A small-molecule ligand and the protein it binds are described below.
Small molecule (SMILES): CC(=O)N[C@@H]1[C@@H](O)[C@H](O)[C@@H](CO)O[C@H]1O

Sequence of chain 1.B:
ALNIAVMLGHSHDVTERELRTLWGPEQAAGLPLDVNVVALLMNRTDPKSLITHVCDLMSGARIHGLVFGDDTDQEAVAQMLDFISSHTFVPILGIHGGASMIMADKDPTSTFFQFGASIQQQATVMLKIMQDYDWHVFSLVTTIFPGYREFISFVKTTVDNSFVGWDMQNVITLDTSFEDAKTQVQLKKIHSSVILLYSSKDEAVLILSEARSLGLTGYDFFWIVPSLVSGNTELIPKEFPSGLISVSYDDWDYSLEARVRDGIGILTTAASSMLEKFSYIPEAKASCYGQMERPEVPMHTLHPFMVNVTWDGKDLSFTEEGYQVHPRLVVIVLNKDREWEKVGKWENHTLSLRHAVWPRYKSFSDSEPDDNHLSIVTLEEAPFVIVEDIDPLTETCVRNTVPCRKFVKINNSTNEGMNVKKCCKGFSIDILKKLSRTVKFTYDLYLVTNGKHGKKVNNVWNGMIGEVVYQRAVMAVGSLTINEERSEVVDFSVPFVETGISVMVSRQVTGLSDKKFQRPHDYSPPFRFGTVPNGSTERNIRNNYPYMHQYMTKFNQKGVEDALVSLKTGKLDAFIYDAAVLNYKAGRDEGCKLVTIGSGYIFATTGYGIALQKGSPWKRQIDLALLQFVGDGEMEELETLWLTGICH

Binding-site contacts:
Ligand atom C8 contacts residue ASN702 of chain 1.B at 3.3 Å.
Ligand atom C4 contacts residue ASN702 of chain 1.B at 4.2 Å.
Ligand atom C8 contacts residue GLY498 of chain 1.B at 4.2 Å.
Ligand atom O5 contacts residue ASN702 of chain 1.B at 2.5 Å (h-bond).
Ligand atom C7 contacts residue ASN702 of chain 1.B at 3.2 Å.
Ligand atom C5 contacts residue ASN702 of chain 1.B at 3.7 Å.
Ligand atom C3 contacts residue ASN702 of chain 1.B at 3.7 Å.
Ligand atom C2 contacts residue ASN702 of chain 1.B at 2.4 Å.
Ligand atom C1 contacts residue ASN702 of chain 1.B at 1.4 Å.
Ligand atom N2 contacts residue ASN702 of chain 1.B at 2.8 Å (h-bond).
Ligand atom O7 contacts residue ASN702 of chain 1.B at 4.1 Å.